Sequence of chain 1.A:
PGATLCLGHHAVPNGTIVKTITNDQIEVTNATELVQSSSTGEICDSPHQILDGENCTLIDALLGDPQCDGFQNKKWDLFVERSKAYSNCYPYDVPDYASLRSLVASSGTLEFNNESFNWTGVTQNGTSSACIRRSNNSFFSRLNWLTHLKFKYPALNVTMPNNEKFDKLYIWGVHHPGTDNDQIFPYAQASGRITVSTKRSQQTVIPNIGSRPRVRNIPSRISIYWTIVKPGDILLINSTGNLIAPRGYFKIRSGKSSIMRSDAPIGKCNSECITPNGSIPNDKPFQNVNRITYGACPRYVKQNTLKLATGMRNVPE

The small molecule below binds the protein below.
Small molecule (SMILES): CC(=O)N[C@H]1[C@H](O[C@H]2[C@H](O)[C@@H](NC(C)=O)CO[C@@H]2CO)O[C@H](CO)[C@@H](O[C@@H]2O[C@H](CO[C@H]3O[C@H](CO)[C@@H](O)[C@H](O)[C@@H]3O)[C@@H](O)[C@H](O[C@H]3O[C@H](CO)[C@@H](O)[C@H](O)[C@@H]3O)[C@@H]2O)[C@@H]1O

Sequence of chain 1.B:
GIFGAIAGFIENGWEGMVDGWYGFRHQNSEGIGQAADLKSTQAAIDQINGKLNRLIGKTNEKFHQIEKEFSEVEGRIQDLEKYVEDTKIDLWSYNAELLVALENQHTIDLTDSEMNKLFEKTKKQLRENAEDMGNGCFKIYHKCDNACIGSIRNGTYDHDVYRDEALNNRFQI

Binding-site contacts:
Ligand atom O5 contacts residue THR312 of chain 1.A at 3.1 Å (h-bond).
Ligand atom C7 contacts residue THR34 of chain 1.A at 4.3 Å.
Ligand atom N2 contacts residue ASN32 of chain 1.A at 2.9 Å (h-bond).
Ligand atom O7 contacts residue ASN32 of chain 1.A at 3.8 Å.
Ligand atom C4 contacts residue ASN32 of chain 1.A at 4.2 Å.
Ligand atom C7 contacts residue ASN32 of chain 1.A at 3.5 Å.
Ligand atom C1 contacts residue ASN32 of chain 1.A at 1.4 Å.
Ligand atom C6 contacts residue ASP285 of chain 1.A at 4.0 Å.
Ligand atom O6 contacts residue LEU52 of chain 1.B at 3.4 Å.
Ligand atom C6 contacts residue THR312 of chain 1.A at 4.1 Å.
Ligand atom C6 contacts residue LEU52 of chain 1.B at 3.8 Å (hydrophobic).
Ligand atom C2 contacts residue ASN32 of chain 1.A at 2.5 Å.
Ligand atom C8 contacts residue THR34 of chain 1.A at 3.7 Å.
Ligand atom O5 contacts residue ASN32 of chain 1.A at 2.3 Å (h-bond).
Ligand atom C1 contacts residue THR312 of chain 1.A at 3.7 Å.
Ligand atom C5 contacts residue THR312 of chain 1.A at 4.2 Å.
Ligand atom C3 contacts residue ASN32 of chain 1.A at 3.8 Å.
Ligand atom C4 contacts residue ASP285 of chain 1.A at 4.0 Å.
Ligand atom O3 contacts residue ASP285 of chain 1.A at 4.0 Å.
Ligand atom O4 contacts residue ILE56 of chain 1.B at 4.2 Å.
Ligand atom O7 contacts residue THR34 of chain 1.A at 4.2 Å.
Ligand atom C5 contacts residue ASN32 of chain 1.A at 3.7 Å.
Ligand atom O4 contacts residue ASP285 of chain 1.A at 3.9 Å.
Ligand atom C8 contacts residue ILE56 of chain 1.B at 4.5 Å (hydrophobic).
Ligand atom O6 contacts residue THR312 of chain 1.A at 4.1 Å.